The small molecule below binds the protein below.
Small molecule (SMILES): CN[C@@H]1CCc2c(ccc(O)c2O)[C@H]1O

Sequence of chain 1.D:
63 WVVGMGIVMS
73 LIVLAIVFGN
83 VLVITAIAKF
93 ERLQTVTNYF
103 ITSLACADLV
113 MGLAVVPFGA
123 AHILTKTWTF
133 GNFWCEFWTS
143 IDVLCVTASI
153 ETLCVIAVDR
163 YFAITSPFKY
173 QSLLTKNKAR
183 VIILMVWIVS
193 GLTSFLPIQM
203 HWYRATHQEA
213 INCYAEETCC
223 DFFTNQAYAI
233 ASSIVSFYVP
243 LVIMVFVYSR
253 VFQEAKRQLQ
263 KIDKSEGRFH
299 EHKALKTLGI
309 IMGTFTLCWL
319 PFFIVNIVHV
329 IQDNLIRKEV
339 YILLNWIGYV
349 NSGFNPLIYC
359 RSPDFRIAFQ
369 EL

Binding-site contacts:
Ligand atom CAA contacts residue PHE320 of chain 1.D at 4.2 Å (hydrophobic).
Ligand atom CAD contacts residue ASN324 of chain 1.D at 4.2 Å.
Ligand atom CAG contacts residue TYR339 of chain 1.D at 4.1 Å (hydrophobic).
Ligand atom CAC contacts residue VAL145 of chain 1.D at 4.3 Å (hydrophobic).
Ligand atom NAN contacts residue TYR347 of chain 1.D at 4.1 Å.
Ligand atom OAL contacts residue SER235 of chain 1.D at 4.3 Å.
Ligand atom OAK contacts residue ASN324 of chain 1.D at 3.8 Å.
Ligand atom CAC contacts residue PHE321 of chain 1.D at 3.9 Å (hydrophobic).
Ligand atom CAE contacts residue PHE320 of chain 1.D at 4.3 Å (hydrophobic).
Ligand atom OAL contacts residue SER238 of chain 1.D at 2.8 Å (h-bond).
Ligand atom NAN contacts residue ASN343 of chain 1.D at 3.0 Å (h-bond).
Ligand atom CAA contacts residue VAL148 of chain 1.D at 3.6 Å (hydrophobic).
Ligand atom OAM contacts residue VAL148 of chain 1.D at 4.0 Å.
Ligand atom CAO contacts residue ASN343 of chain 1.D at 4.1 Å.
Ligand atom OAM contacts residue TYR347 of chain 1.D at 3.8 Å.
Ligand atom CAI contacts residue ASP144 of chain 1.D at 4.0 Å.
Ligand atom CAC contacts residue SER234 of chain 1.D at 3.9 Å.
Ligand atom CAC contacts residue SER238 of chain 1.D at 3.8 Å.
Ligand atom CAG contacts residue ASN324 of chain 1.D at 4.2 Å.
Ligand atom OAK contacts residue SER234 of chain 1.D at 2.4 Å (h-bond).
Ligand atom CAO contacts residue PHE224 of chain 1.D at 4.3 Å (hydrophobic).
Ligand atom CAI contacts residue ASN343 of chain 1.D at 3.9 Å.
Ligand atom CAB contacts residue PHE321 of chain 1.D at 3.8 Å (hydrophobic).
Ligand atom CAG contacts residue PHE224 of chain 1.D at 3.7 Å (hydrophobic).
Ligand atom CAJ contacts residue PHE320 of chain 1.D at 3.7 Å (hydrophobic).
Ligand atom OAL contacts residue PHE321 of chain 1.D at 4.0 Å.
Ligand atom CAH contacts residue PHE224 of chain 1.D at 3.6 Å (hydrophobic).
Ligand atom OAL contacts residue SER234 of chain 1.D at 3.3 Å (h-bond).
Ligand atom CAJ contacts residue ASN343 of chain 1.D at 3.8 Å.
Ligand atom CAH contacts residue TYR339 of chain 1.D at 3.8 Å (hydrophobic).
Ligand atom CAG contacts residue PHE320 of chain 1.D at 4.3 Å (hydrophobic).
Ligand atom NAN contacts residue ASP144 of chain 1.D at 3.4 Å (salt-bridge).
Ligand atom CAB contacts residue VAL148 of chain 1.D at 3.6 Å (hydrophobic).
Ligand atom CAH contacts residue PHE320 of chain 1.D at 4.3 Å (hydrophobic).
Ligand atom CAD contacts residue SER234 of chain 1.D at 3.6 Å.
Ligand atom OAM contacts residue ASN343 of chain 1.D at 3.7 Å.
Ligand atom OAM contacts residue ASP144 of chain 1.D at 3.3 Å (salt-bridge).
Ligand atom CAF contacts residue PHE320 of chain 1.D at 3.9 Å (hydrophobic).
Ligand atom CAO contacts residue ASP144 of chain 1.D at 3.4 Å.
Ligand atom CAB contacts residue SER238 of chain 1.D at 4.0 Å.